This protein binds this small molecule.
Small molecule (SMILES): CC(=O)N[C@H]1[C@H](O[C@H]2[C@H](O)[C@@H](NC(C)=O)CO[C@@H]2CO)O[C@H](CO)[C@@H](O[C@@H]2O[C@H](CO[C@H]3O[C@H](CO)[C@@H](O)[C@H](O)[C@@H]3O[C@@H]3O[C@H](CO)[C@@H](O)[C@H](O)[C@H]3NC(C)=O)[C@@H](O)[C@H](O[C@H]3O[C@H](CO)[C@@H](O)[C@H](O)[C@@H]3O[C@@H]3O[C@H](CO)[C@@H](O[C@@H]4O[C@H](CO[C@]5(C(=O)O)C[C@H](O)[C@@H](NC(C)=O)[C@H]([C@H](O)[C@H](O)CO)O5)[C@H](O)[C@H](O)[C@H]4O)[C@H](O)[C@H]3NC(C)=O)[C@@H]2O)[C@@H]1O

Binding-site contacts:
Ligand atom N2 contacts residue ARG162 of chain 3.B at 4.0 Å.
Ligand atom O4 contacts residue ASP73 of chain 3.E at 3.2 Å (salt-bridge).
Ligand atom N2 contacts residue MET76 of chain 3.E at 4.5 Å.
Ligand atom C5 contacts residue SER75 of chain 3.E at 4.3 Å.
Ligand atom C1 contacts residue MET76 of chain 3.E at 4.1 Å (hydrophobic).
Ligand atom C4 contacts residue ASN167 of chain 3.B at 4.3 Å.
Ligand atom C3 contacts residue ASN167 of chain 3.B at 3.6 Å.
Ligand atom C5 contacts residue ASP73 of chain 3.E at 3.9 Å.
Ligand atom C1 contacts residue TYR80 of chain 3.E at 4.1 Å (hydrophobic).
Ligand atom N2 contacts residue ASN167 of chain 3.B at 2.5 Å (h-bond).
Ligand atom C5 contacts residue ASN167 of chain 3.B at 3.7 Å.
Ligand atom C1 contacts residue ASN167 of chain 3.B at 1.4 Å.
Ligand atom C8 contacts residue ARG162 of chain 3.B at 4.5 Å.
Ligand atom C2 contacts residue ARG162 of chain 3.B at 4.0 Å.
Ligand atom C2 contacts residue ASN167 of chain 3.B at 2.3 Å.
Ligand atom N2 contacts residue ARG278 of chain 2.B at 3.8 Å.
Ligand atom O7 contacts residue ARG162 of chain 3.B at 3.3 Å (salt-bridge).
Ligand atom C7 contacts residue ARG162 of chain 3.B at 3.7 Å.
Ligand atom O6 contacts residue ILE164 of chain 3.B at 4.2 Å.
Ligand atom O5 contacts residue ASP73 of chain 3.E at 3.6 Å (salt-bridge).
Ligand atom O4 contacts residue MET76 of chain 3.E at 3.7 Å.
Ligand atom C8 contacts residue ARG278 of chain 2.B at 3.6 Å.
Ligand atom C3 contacts residue MET76 of chain 3.E at 4.1 Å (hydrophobic).
Ligand atom O3 contacts residue ASN167 of chain 3.B at 4.5 Å.
Ligand atom O7 contacts residue ASN167 of chain 3.B at 4.1 Å.
Ligand atom C7 contacts residue ASN167 of chain 3.B at 3.5 Å.
Ligand atom C1 contacts residue ARG162 of chain 3.B at 4.4 Å.
Ligand atom O5 contacts residue ASN167 of chain 3.B at 2.5 Å (h-bond).
Ligand atom O4 contacts residue TYR80 of chain 3.E at 3.5 Å (h-bond).
Ligand atom C1 contacts residue ASP73 of chain 3.E at 3.3 Å.
Ligand atom C8 contacts residue ASN167 of chain 3.B at 4.3 Å.
Ligand atom C7 contacts residue ARG278 of chain 2.B at 4.2 Å.

Sequence of chain 3.B:
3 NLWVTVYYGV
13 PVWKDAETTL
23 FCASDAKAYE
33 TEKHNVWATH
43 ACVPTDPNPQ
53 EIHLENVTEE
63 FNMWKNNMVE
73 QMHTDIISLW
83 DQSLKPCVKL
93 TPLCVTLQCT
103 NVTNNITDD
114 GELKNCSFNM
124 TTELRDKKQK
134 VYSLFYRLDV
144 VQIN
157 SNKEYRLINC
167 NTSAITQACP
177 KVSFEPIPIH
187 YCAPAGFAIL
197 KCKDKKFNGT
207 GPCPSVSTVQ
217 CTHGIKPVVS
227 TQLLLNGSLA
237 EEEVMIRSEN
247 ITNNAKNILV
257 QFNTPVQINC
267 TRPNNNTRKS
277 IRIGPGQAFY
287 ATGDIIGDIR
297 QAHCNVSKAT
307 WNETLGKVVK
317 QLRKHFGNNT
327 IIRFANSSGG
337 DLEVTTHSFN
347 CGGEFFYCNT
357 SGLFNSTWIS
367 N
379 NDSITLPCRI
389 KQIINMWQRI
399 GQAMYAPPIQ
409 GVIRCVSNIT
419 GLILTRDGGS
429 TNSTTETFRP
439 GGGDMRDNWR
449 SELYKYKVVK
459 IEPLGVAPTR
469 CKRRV

Sequence of chain 2.B:
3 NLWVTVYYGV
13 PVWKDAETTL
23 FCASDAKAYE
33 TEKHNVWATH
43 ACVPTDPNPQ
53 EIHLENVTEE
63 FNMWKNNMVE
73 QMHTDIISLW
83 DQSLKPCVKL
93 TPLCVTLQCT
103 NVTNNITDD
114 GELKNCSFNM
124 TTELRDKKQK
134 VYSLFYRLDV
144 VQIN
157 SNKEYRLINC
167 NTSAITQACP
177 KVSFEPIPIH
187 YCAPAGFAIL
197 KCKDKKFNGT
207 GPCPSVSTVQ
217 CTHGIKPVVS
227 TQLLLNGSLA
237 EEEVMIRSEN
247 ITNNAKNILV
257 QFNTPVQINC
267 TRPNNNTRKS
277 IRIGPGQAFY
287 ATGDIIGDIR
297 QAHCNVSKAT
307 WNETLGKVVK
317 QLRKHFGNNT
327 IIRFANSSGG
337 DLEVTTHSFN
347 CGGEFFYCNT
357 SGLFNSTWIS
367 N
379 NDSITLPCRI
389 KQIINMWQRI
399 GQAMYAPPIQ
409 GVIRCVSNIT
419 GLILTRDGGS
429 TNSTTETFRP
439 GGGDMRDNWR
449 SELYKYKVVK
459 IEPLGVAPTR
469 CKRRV

Sequence of chain 3.E:
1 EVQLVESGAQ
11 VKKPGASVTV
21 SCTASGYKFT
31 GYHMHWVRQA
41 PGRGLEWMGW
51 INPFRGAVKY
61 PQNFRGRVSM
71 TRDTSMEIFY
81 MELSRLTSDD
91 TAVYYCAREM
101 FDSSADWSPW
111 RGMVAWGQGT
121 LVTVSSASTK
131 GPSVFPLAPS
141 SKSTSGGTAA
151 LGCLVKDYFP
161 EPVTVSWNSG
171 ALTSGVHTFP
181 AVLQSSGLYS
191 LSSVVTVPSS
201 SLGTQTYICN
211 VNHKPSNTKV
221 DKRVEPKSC